Binding-site contacts:
Ligand atom N2 contacts residue ASN256 of chain 1.A at 2.9 Å (h-bond).
Ligand atom C7 contacts residue ARG531 of chain 1.C at 4.3 Å.
Ligand atom C7 contacts residue ASP254 of chain 1.A at 4.4 Å.
Ligand atom N2 contacts residue GLU255 of chain 1.A at 4.0 Å.
Ligand atom C6 contacts residue ARG531 of chain 1.C at 3.6 Å.
Ligand atom C8 contacts residue GLU255 of chain 1.A at 3.6 Å.
Ligand atom C8 contacts residue ASP254 of chain 1.A at 4.3 Å.
Ligand atom C7 contacts residue ASN256 of chain 1.A at 3.9 Å.
Ligand atom O5 contacts residue ARG531 of chain 1.C at 3.4 Å (salt-bridge).
Ligand atom C7 contacts residue GLU255 of chain 1.A at 4.3 Å.
Ligand atom C4 contacts residue ASN256 of chain 1.A at 4.3 Å.
Ligand atom N2 contacts residue ASP254 of chain 1.A at 4.5 Å.
Ligand atom C1 contacts residue ARG531 of chain 1.C at 4.0 Å.
Ligand atom O5 contacts residue ASN256 of chain 1.A at 2.4 Å (h-bond).
Ligand atom C3 contacts residue ASN256 of chain 1.A at 3.8 Å.
Ligand atom C8 contacts residue ARG531 of chain 1.C at 4.0 Å.
Ligand atom C1 contacts residue ASN256 of chain 1.A at 1.4 Å.
Ligand atom O7 contacts residue ASN256 of chain 1.A at 4.4 Å.
Ligand atom C5 contacts residue ARG531 of chain 1.C at 3.3 Å.
Ligand atom C5 contacts residue ASN256 of chain 1.A at 3.7 Å.
Ligand atom C2 contacts residue ASN256 of chain 1.A at 2.5 Å.
Ligand atom O6 contacts residue ARG531 of chain 1.C at 2.9 Å (salt-bridge).

Sequence of chain 1.C:
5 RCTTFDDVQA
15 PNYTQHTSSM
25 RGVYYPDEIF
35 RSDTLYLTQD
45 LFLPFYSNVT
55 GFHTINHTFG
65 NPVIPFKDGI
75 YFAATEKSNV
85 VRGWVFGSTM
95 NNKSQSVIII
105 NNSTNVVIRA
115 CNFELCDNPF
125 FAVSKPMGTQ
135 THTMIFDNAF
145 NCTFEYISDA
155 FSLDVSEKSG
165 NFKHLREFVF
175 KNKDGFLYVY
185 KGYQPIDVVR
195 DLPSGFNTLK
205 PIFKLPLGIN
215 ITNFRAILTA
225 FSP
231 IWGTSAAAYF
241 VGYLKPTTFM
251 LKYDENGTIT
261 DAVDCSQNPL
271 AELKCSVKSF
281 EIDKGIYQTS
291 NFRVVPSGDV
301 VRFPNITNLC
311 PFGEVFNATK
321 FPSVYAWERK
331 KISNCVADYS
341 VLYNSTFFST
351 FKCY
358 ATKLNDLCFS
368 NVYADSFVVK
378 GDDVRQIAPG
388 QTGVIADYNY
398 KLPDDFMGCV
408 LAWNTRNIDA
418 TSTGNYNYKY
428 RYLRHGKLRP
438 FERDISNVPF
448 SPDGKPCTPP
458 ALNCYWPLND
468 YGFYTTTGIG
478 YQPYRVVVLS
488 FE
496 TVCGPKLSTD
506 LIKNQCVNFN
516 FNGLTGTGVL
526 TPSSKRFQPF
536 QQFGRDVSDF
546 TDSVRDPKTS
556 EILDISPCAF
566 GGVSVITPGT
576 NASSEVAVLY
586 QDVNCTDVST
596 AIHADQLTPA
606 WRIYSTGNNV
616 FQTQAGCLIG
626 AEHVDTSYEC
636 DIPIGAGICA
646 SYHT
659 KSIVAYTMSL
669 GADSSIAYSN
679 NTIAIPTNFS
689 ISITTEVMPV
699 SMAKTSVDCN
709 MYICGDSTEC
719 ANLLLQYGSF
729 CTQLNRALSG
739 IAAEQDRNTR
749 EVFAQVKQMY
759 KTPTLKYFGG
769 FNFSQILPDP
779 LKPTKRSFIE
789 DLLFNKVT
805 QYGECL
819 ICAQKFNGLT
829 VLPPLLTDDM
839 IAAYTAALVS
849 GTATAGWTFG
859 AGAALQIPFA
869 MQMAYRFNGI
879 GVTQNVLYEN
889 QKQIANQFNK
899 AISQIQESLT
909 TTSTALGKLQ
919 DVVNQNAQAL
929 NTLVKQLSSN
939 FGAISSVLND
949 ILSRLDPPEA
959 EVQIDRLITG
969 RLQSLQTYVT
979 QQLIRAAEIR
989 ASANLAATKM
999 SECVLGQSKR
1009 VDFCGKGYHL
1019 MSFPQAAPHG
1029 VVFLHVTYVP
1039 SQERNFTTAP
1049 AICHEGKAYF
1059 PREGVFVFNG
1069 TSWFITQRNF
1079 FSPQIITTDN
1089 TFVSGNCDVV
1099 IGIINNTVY

The protein below binds the small molecule below.
Small molecule (SMILES): CC(=O)N[C@H]1[C@H](O[C@H]2[C@H](O)[C@@H](NC(C)=O)CO[C@@H]2CO)O[C@H](CO)[C@@H](O[C@@H]2O[C@H](CO)[C@@H](O)[C@H](O)[C@@H]2O)[C@@H]1O

Sequence of chain 1.A:
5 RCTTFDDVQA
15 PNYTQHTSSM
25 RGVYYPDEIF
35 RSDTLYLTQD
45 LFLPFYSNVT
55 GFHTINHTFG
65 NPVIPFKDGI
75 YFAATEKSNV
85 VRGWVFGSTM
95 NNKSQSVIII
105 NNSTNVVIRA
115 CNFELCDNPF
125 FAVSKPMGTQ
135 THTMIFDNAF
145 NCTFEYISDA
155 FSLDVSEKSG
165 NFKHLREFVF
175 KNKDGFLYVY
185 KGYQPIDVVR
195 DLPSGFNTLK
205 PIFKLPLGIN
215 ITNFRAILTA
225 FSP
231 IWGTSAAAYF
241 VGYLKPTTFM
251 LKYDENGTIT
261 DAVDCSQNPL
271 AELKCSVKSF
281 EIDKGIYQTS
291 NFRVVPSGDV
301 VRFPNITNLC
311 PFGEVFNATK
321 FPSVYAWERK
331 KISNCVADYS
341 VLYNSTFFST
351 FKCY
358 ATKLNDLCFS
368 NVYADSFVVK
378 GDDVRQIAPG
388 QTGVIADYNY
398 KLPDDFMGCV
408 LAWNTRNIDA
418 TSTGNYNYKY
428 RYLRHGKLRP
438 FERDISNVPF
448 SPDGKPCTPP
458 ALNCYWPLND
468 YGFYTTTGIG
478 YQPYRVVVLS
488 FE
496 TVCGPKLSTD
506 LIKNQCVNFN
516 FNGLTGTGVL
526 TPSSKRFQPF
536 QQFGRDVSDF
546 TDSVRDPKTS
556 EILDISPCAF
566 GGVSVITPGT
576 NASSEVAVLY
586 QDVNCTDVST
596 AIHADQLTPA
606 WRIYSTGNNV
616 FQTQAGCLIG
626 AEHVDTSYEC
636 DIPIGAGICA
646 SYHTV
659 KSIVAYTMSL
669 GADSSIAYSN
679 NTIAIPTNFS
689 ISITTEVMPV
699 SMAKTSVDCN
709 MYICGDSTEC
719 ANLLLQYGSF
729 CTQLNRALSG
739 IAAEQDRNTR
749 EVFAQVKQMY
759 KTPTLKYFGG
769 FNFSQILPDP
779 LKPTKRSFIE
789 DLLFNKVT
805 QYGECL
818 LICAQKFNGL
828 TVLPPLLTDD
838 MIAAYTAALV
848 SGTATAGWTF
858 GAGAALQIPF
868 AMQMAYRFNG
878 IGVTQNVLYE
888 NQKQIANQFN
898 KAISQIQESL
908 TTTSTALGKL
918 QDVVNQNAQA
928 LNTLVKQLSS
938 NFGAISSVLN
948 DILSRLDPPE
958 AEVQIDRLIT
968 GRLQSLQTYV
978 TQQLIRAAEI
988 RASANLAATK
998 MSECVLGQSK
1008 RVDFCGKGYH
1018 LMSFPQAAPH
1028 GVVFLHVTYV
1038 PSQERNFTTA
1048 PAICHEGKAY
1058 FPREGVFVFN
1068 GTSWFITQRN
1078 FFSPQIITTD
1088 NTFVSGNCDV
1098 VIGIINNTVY